Sequence of chain 1.A:
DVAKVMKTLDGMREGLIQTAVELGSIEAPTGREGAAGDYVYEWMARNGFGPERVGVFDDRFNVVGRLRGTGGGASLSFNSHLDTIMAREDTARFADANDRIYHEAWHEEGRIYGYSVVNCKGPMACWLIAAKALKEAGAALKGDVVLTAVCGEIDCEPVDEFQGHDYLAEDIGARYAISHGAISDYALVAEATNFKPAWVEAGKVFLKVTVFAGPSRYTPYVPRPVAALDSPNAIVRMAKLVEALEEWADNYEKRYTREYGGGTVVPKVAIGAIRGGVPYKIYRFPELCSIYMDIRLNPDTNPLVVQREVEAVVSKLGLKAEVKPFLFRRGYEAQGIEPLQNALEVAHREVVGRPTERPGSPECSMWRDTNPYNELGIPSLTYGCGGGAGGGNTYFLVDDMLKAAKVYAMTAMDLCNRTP

Binding-site contacts:
Ligand atom N07 contacts residue ARG289 of chain 1.G at 3.9 Å.
Ligand atom O11 contacts residue MET371 of chain 1.A at 4.0 Å.
Ligand atom O11 contacts residue ASN124 of chain 1.A at 4.0 Å.
Ligand atom O12 contacts residue ARG373 of chain 1.A at 3.6 Å.
Ligand atom O12 contacts residue GLY395 of chain 1.A at 4.1 Å.
Ligand atom C01 contacts residue TYR223 of chain 1.G at 3.5 Å (hydrophobic).
Ligand atom O12 contacts residue GLY393 of chain 1.A at 4.1 Å.
Ligand atom O09 contacts residue GLY395 of chain 1.A at 3.2 Å.
Ligand atom O11 contacts residue ARG373 of chain 1.A at 2.3 Å (salt-bridge).
Ligand atom C10 contacts residue GLU196 of chain 1.A at 4.2 Å.
Ligand atom C02 contacts residue TYR223 of chain 1.G at 3.5 Å (hydrophobic).
Ligand atom O09 contacts residue ARG289 of chain 1.G at 3.1 Å (salt-bridge).
Ligand atom C05 contacts residue TYR223 of chain 1.G at 3.5 Å (hydrophobic).
Ligand atom O11 contacts residue GLU196 of chain 1.A at 3.1 Å (salt-bridge).
Ligand atom N13 contacts residue TRP372 of chain 1.A at 3.3 Å (h-bond).
Ligand atom C02 contacts residue GLU158 of chain 1.A at 4.1 Å.
Ligand atom C10 contacts residue ASN124 of chain 1.A at 4.1 Å.
Ligand atom C04 contacts residue ASN124 of chain 1.A at 4.0 Å.
Ligand atom O09 contacts residue TYR223 of chain 1.G at 3.0 Å.
Ligand atom O08 contacts residue ILE90 of chain 1.A at 3.2 Å.
Ligand atom C01 contacts residue ASN124 of chain 1.A at 4.2 Å.
Ligand atom N07 contacts residue TYR223 of chain 1.G at 3.7 Å.
Ligand atom C05 contacts residue GLY395 of chain 1.A at 4.1 Å.
Ligand atom C05 contacts residue ASN124 of chain 1.A at 3.8 Å.
Ligand atom O09 contacts residue ILE90 of chain 1.A at 4.2 Å.
Ligand atom C10 contacts residue ARG373 of chain 1.A at 3.3 Å.
Ligand atom C10 contacts residue MET371 of chain 1.A at 4.1 Å (hydrophobic).
Ligand atom N13 contacts residue ARG373 of chain 1.A at 4.0 Å.
Ligand atom C03 contacts residue TYR223 of chain 1.G at 3.6 Å (hydrophobic).
Ligand atom C02 contacts residue ASP160 of chain 1.A at 4.0 Å.
Ligand atom N13 contacts residue GLU158 of chain 1.A at 3.6 Å (salt-bridge).
Ligand atom C01 contacts residue ILE159 of chain 1.A at 4.2 Å (hydrophobic).
Ligand atom C06 contacts residue TYR223 of chain 1.G at 3.4 Å (hydrophobic).
Ligand atom O12 contacts residue ALA394 of chain 1.A at 3.7 Å.
Ligand atom C04 contacts residue TYR223 of chain 1.G at 3.8 Å (hydrophobic).
Ligand atom C06 contacts residue ASN124 of chain 1.A at 3.9 Å.
Ligand atom O08 contacts residue ARG289 of chain 1.G at 3.6 Å (salt-bridge).
Ligand atom N13 contacts residue GLU196 of chain 1.A at 3.9 Å.
Ligand atom N07 contacts residue ILE90 of chain 1.A at 3.7 Å.
Ligand atom O08 contacts residue TYR288 of chain 1.G at 3.3 Å.

Sequence of chain 1.G:
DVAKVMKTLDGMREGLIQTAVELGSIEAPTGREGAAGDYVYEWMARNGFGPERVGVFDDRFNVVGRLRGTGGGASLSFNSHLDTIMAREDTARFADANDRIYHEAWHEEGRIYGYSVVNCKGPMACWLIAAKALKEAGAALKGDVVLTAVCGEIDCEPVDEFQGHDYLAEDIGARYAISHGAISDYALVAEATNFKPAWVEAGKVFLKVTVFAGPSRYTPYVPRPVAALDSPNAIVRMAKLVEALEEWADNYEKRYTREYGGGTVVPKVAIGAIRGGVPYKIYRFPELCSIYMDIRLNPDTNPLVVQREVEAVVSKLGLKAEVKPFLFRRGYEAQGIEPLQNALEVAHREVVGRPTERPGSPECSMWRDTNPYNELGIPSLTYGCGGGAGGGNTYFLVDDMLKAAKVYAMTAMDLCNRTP

This protein binds this small molecule.
Small molecule (SMILES): Nc1ccc([N+](=O)[O-])cc1C(=O)O